Sequence of chain 1.B:
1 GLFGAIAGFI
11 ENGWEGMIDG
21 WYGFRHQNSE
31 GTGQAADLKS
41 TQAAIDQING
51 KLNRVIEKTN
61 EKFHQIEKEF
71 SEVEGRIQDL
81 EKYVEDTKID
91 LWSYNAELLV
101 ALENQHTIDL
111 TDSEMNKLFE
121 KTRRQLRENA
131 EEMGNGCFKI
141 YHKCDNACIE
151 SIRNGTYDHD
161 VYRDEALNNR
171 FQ

Binding-site contacts:
Ligand atom N2 contacts residue THR156 of chain 1.B at 4.3 Å.
Ligand atom C8 contacts residue ASN154 of chain 1.B at 4.4 Å.
Ligand atom C3 contacts residue ASN154 of chain 1.B at 3.8 Å.
Ligand atom C4 contacts residue ASN154 of chain 1.B at 4.2 Å.
Ligand atom C2 contacts residue ASN154 of chain 1.B at 2.4 Å.
Ligand atom O6 contacts residue ALA147 of chain 1.B at 3.5 Å (h-bond).
Ligand atom C1 contacts residue THR156 of chain 1.B at 4.1 Å.
Ligand atom O5 contacts residue ASN154 of chain 1.B at 2.4 Å (h-bond).
Ligand atom N2 contacts residue ASN154 of chain 1.B at 2.9 Å (h-bond).
Ligand atom C8 contacts residue ALA147 of chain 1.B at 4.3 Å (hydrophobic).
Ligand atom O6 contacts residue GLU150 of chain 1.B at 3.9 Å.
Ligand atom C1 contacts residue GLU150 of chain 1.B at 4.1 Å.
Ligand atom C7 contacts residue ASN154 of chain 1.B at 3.2 Å.
Ligand atom C5 contacts residue ASN154 of chain 1.B at 3.7 Å.
Ligand atom C6 contacts residue GLU150 of chain 1.B at 3.5 Å.
Ligand atom C1 contacts residue ASN154 of chain 1.B at 1.4 Å.
Ligand atom O5 contacts residue GLU150 of chain 1.B at 3.7 Å.
Ligand atom O7 contacts residue ASN154 of chain 1.B at 3.2 Å (h-bond).

A protein and the small-molecule ligand that binds it are described below.
Small molecule (SMILES): CC(=O)N[C@H]1[C@H](O[C@H]2[C@H](O)[C@@H](NC(C)=O)CO[C@@H]2CO)O[C@H](CO)[C@@H](O)[C@@H]1O